Binding-site contacts:
Ligand atom O contacts residue THR471 of chain 1.A at 4.2 Å.
Ligand atom O contacts residue PRO469 of chain 1.A at 3.6 Å (h-bond).
Ligand atom O contacts residue TYR441 of chain 1.A at 3.1 Å.
Ligand atom OE2 contacts residue SER645 of chain 1.A at 2.6 Å (h-bond).
Ligand atom CB contacts residue TYR441 of chain 1.A at 3.6 Å (hydrophobic).
Ligand atom CD contacts residue SER645 of chain 1.A at 3.1 Å.
Ligand atom N contacts residue PRO469 of chain 1.A at 3.2 Å (h-bond).
Ligand atom CG contacts residue TYR441 of chain 1.A at 3.6 Å (hydrophobic).
Ligand atom OE2 contacts residue LYS647 of chain 1.A at 4.2 Å.
Ligand atom CD contacts residue THR646 of chain 1.A at 3.2 Å.
Ligand atom OE1 contacts residue GLU696 of chain 1.A at 2.8 Å (salt-bridge).
Ligand atom OXT contacts residue TYR441 of chain 1.A at 3.8 Å.
Ligand atom OXT contacts residue ARG476 of chain 1.A at 3.0 Å (salt-bridge).
Ligand atom CA contacts residue TYR441 of chain 1.A at 4.1 Å (hydrophobic).
Ligand atom OE2 contacts residue THR646 of chain 1.A at 2.5 Å (h-bond).
Ligand atom CA contacts residue GLU696 of chain 1.A at 3.4 Å.
Ligand atom N contacts residue TYR723 of chain 1.A at 3.5 Å.
Ligand atom C contacts residue THR471 of chain 1.A at 4.2 Å.
Ligand atom OXT contacts residue GLY644 of chain 1.A at 4.1 Å.
Ligand atom CA contacts residue SER645 of chain 1.A at 3.4 Å.
Ligand atom CB contacts residue SER645 of chain 1.A at 4.2 Å.
Ligand atom O contacts residue LEU470 of chain 1.A at 3.8 Å.
Ligand atom C contacts residue ARG476 of chain 1.A at 3.8 Å.
Ligand atom OE1 contacts residue SER645 of chain 1.A at 3.0 Å (h-bond).
Ligand atom N contacts residue THR471 of chain 1.A at 2.6 Å (h-bond).
Ligand atom C contacts residue TYR441 of chain 1.A at 3.4 Å (hydrophobic).
Ligand atom CG contacts residue GLU696 of chain 1.A at 4.1 Å.
Ligand atom CD contacts residue GLY644 of chain 1.A at 4.2 Å.
Ligand atom CB contacts residue GLU696 of chain 1.A at 3.3 Å.
Ligand atom O contacts residue ARG476 of chain 1.A at 3.9 Å.
Ligand atom OE1 contacts residue THR646 of chain 1.A at 2.6 Å (h-bond).
Ligand atom CD contacts residue GLU696 of chain 1.A at 3.8 Å.
Ligand atom CA contacts residue THR471 of chain 1.A at 3.2 Å.
Ligand atom N contacts residue LEU470 of chain 1.A at 3.8 Å.
Ligand atom CA contacts residue PRO469 of chain 1.A at 4.2 Å (hydrophobic).
Ligand atom OXT contacts residue SER645 of chain 1.A at 3.2 Å (h-bond).
Ligand atom CG contacts residue SER645 of chain 1.A at 4.0 Å.
Ligand atom N contacts residue GLU696 of chain 1.A at 3.4 Å (salt-bridge).
Ligand atom C contacts residue SER645 of chain 1.A at 3.9 Å.
Ligand atom OE2 contacts residue GLY644 of chain 1.A at 3.1 Å.

Sequence of chain 1.A:
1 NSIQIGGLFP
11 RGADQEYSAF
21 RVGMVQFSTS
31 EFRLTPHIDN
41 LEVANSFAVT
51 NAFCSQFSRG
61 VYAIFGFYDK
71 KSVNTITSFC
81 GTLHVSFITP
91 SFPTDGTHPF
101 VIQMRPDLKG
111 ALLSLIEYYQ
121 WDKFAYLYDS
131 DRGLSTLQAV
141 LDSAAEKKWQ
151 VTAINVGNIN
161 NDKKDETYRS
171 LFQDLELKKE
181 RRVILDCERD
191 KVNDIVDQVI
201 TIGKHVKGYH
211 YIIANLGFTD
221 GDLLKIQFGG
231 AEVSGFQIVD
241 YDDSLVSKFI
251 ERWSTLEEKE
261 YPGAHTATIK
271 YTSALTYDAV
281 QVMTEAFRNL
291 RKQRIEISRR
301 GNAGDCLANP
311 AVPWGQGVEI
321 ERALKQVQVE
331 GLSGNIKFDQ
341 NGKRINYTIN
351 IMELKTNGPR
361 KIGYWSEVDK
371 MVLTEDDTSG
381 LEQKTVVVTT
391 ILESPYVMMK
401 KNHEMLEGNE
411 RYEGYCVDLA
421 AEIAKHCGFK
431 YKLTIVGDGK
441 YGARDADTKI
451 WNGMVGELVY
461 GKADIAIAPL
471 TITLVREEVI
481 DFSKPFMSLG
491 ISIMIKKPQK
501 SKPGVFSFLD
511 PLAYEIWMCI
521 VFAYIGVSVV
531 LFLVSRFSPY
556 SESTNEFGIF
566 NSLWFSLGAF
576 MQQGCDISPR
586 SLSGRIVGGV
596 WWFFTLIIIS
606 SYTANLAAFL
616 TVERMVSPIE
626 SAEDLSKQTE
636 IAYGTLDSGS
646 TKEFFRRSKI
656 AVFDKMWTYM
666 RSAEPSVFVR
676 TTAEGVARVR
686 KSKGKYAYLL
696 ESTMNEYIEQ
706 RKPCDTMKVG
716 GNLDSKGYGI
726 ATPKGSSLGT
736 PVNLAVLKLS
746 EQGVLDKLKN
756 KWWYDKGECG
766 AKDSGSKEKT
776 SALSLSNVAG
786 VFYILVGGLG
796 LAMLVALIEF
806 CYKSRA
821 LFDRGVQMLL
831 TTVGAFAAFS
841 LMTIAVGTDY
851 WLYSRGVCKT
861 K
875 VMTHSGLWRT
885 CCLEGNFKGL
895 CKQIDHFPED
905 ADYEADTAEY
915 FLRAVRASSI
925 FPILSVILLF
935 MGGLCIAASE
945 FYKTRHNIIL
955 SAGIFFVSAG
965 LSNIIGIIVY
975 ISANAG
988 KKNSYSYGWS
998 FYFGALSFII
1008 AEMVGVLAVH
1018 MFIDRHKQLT

The protein below binds the small molecule below.
Small molecule (SMILES): N[C@@H](CCC(=O)O)C(=O)O